Binding-site contacts:
Ligand atom C14 contacts residue THR41 of chain 1.B at 3.5 Å.
Ligand atom C18 contacts residue SER143 of chain 1.A at 3.6 Å.
Ligand atom S23 contacts residue PRO38 of chain 1.A at 3.7 Å.
Ligand atom C21 contacts residue THR41 of chain 1.A at 3.9 Å.
Ligand atom O27 contacts residue LYS117 of chain 1.B at 3.2 Å (salt-bridge).
Ligand atom C17 contacts residue THR41 of chain 1.A at 3.6 Å.
Ligand atom C21 contacts residue PRO147 of chain 1.B at 3.6 Å (hydrophobic).
Ligand atom C8 contacts residue PRO38 of chain 1.B at 3.4 Å (hydrophobic).
Ligand atom C25 contacts residue GLU150 of chain 1.A at 3.7 Å.
Ligand atom C19 contacts residue GLU151 of chain 1.B at 3.4 Å.
Ligand atom C3 contacts residue PRO38 of chain 1.B at 3.9 Å (hydrophobic).
Ligand atom C16 contacts residue THR41 of chain 1.B at 3.9 Å.
Ligand atom C7 contacts residue PRO38 of chain 1.B at 3.8 Å (hydrophobic).
Ligand atom C9 contacts residue GLU150 of chain 1.B at 3.9 Å.
Ligand atom C2 contacts residue PRO38 of chain 1.B at 3.9 Å (hydrophobic).
Ligand atom C19 contacts residue THR41 of chain 1.A at 3.9 Å.
Ligand atom C24 contacts residue VAL146 of chain 1.A at 3.5 Å (hydrophobic).
Ligand atom O27 contacts residue GLU151 of chain 1.A at 2.6 Å (salt-bridge).
Ligand atom C8 contacts residue VAL146 of chain 1.B at 3.2 Å (hydrophobic).
Ligand atom C12 contacts residue PRO147 of chain 1.B at 3.8 Å (hydrophobic).
Ligand atom C20 contacts residue PRO147 of chain 1.B at 3.8 Å (hydrophobic).
Ligand atom C20 contacts residue GLU150 of chain 1.B at 3.8 Å.
Ligand atom C16 contacts residue PRO147 of chain 1.A at 3.5 Å (hydrophobic).
Ligand atom N1 contacts residue PRO147 of chain 1.B at 3.5 Å.
Ligand atom C12 contacts residue THR41 of chain 1.A at 3.7 Å.
Ligand atom O27 contacts residue THR41 of chain 1.B at 3.6 Å.
Ligand atom N13 contacts residue PRO147 of chain 1.A at 3.7 Å.
Ligand atom C15 contacts residue PRO147 of chain 1.A at 3.7 Å (hydrophobic).
Ligand atom C24 contacts residue GLU150 of chain 1.A at 3.6 Å.
Ligand atom C9 contacts residue VAL146 of chain 1.B at 3.6 Å (hydrophobic).
Ligand atom N13 contacts residue THR41 of chain 1.B at 3.7 Å.
Ligand atom N1 contacts residue PRO38 of chain 1.B at 3.9 Å.
Ligand atom S23 contacts residue VAL146 of chain 1.A at 3.4 Å.
Ligand atom C15 contacts residue GLU151 of chain 1.A at 3.8 Å.
Ligand atom C20 contacts residue GLU151 of chain 1.B at 3.5 Å.
Ligand atom C18 contacts residue THR41 of chain 1.A at 3.8 Å.
Ligand atom C9 contacts residue PRO38 of chain 1.B at 3.8 Å (hydrophobic).
Ligand atom C10 contacts residue GLU150 of chain 1.B at 3.6 Å.
Ligand atom C19 contacts residue SER143 of chain 1.A at 3.8 Å.
Ligand atom C17 contacts residue PRO147 of chain 1.A at 3.9 Å (hydrophobic).

This protein binds this small molecule.
Small molecule (SMILES): OC1CN(C2=Nc3ccccc3C(c3ccccc3)=N[C@@H]2c2cccs2)C1

Sequence of chain 1.A:
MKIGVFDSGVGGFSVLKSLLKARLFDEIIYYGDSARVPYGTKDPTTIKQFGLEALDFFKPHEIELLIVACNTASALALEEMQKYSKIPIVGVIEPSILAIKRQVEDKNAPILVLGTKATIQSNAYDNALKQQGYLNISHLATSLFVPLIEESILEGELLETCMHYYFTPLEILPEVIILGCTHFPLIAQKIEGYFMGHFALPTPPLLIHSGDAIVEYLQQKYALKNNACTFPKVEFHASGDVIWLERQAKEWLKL

Sequence of chain 1.B:
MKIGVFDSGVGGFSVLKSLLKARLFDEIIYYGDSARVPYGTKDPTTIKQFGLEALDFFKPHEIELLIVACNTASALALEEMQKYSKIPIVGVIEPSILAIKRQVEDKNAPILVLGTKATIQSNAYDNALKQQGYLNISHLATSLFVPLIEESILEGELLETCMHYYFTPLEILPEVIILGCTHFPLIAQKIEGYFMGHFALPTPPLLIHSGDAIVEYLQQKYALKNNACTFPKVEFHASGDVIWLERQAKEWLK